This small molecule binds to this protein.
Small molecule (SMILES): Nc1ncnc2c1ncn2[C@@H]1O[C@H](CN2CC#Cc3nc4c(N)ncnc4n3[C@@H]3O[C@H](CNC(=O)CC(=O)NCC2)[C@@H](O)[C@H]3O)[C@@H](O)[C@H]1O

Sequence of chain 3.A:
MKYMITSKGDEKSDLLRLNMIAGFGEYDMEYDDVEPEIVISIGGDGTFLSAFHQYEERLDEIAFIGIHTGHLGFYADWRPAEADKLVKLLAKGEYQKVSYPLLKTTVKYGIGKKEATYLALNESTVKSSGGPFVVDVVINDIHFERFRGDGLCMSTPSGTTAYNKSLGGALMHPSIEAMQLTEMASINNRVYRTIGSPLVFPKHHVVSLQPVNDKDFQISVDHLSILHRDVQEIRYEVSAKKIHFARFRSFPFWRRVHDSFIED

Binding-site contacts:
Ligand atom C1 contacts residue ILE187 of chain 2.A at 3.5 Å (hydrophobic).
Ligand atom O6 contacts residue ASP222 of chain 3.A at 3.6 Å (salt-bridge).
Ligand atom C26 contacts residue GLU123 of chain 3.A at 3.5 Å.
Ligand atom C16 contacts residue ASP45 of chain 3.A at 3.2 Å.
Ligand atom C27 contacts residue GLU123 of chain 3.A at 3.3 Å.
Ligand atom C20 contacts residue ALA162 of chain 3.A at 3.6 Å (hydrophobic).
Ligand atom N10 contacts residue THR161 of chain 3.A at 3.7 Å.
Ligand atom C4 contacts residue TYR163 of chain 3.A at 3.3 Å (hydrophobic).
Ligand atom C22 contacts residue ASP45 of chain 3.A at 3.5 Å.
Ligand atom C1 contacts residue SER166 of chain 3.A at 3.3 Å.
Ligand atom O2 contacts residue ILE187 of chain 2.A at 3.6 Å.
Ligand atom N contacts residue TYR163 of chain 3.A at 3.4 Å.
Ligand atom N1 contacts residue TYR163 of chain 3.A at 3.6 Å.
Ligand atom O7 contacts residue ASN122 of chain 3.A at 3.2 Å (h-bond).
Ligand atom O6 contacts residue GLU123 of chain 3.A at 2.8 Å (salt-bridge).
Ligand atom N10 contacts residue TYR75 of chain 3.A at 3.4 Å (h-bond).
Ligand atom C20 contacts residue THR161 of chain 3.A at 3.5 Å.
Ligand atom N8 contacts residue ASP45 of chain 3.A at 3.3 Å (salt-bridge).
Ligand atom O7 contacts residue ALA162 of chain 3.A at 3.2 Å.
Ligand atom N11 contacts residue THR161 of chain 3.A at 2.5 Å (h-bond).
Ligand atom N11 contacts residue ALA162 of chain 3.A at 3.6 Å.
Ligand atom O7 contacts residue GLU123 of chain 3.A at 2.4 Å (salt-bridge).
Ligand atom C2 contacts residue TYR163 of chain 3.A at 3.6 Å (hydrophobic).
Ligand atom C21 contacts residue PHE74 of chain 3.A at 3.7 Å (hydrophobic).
Ligand atom C23 contacts residue ASP45 of chain 3.A at 3.5 Å.
Ligand atom N10 contacts residue ASN122 of chain 3.A at 3.1 Å (h-bond).
Ligand atom O4 contacts residue ASP45 of chain 3.A at 2.6 Å (salt-bridge).
Ligand atom N9 contacts residue ASN122 of chain 3.A at 3.1 Å (h-bond).
Ligand atom O5 contacts residue ASN189 of chain 2.A at 3.5 Å (h-bond).
Ligand atom N contacts residue ALA185 of chain 2.A at 2.9 Å (h-bond).
Ligand atom O6 contacts residue ASN122 of chain 3.A at 3.1 Å (h-bond).
Ligand atom O7 contacts residue TYR163 of chain 3.A at 3.5 Å.
Ligand atom N contacts residue ASP150 of chain 2.A at 3.0 Å (salt-bridge).
Ligand atom N1 contacts residue ILE187 of chain 2.A at 3.2 Å.
Ligand atom N11 contacts residue PHE74 of chain 3.A at 3.4 Å.
Ligand atom C contacts residue TYR163 of chain 3.A at 3.3 Å (hydrophobic).
Ligand atom N10 contacts residue SER158 of chain 3.A at 3.0 Å (h-bond).
Ligand atom C18 contacts residue ASP45 of chain 3.A at 3.5 Å.
Ligand atom N1 contacts residue SER166 of chain 3.A at 3.1 Å (h-bond).
Ligand atom C21 contacts residue THR161 of chain 3.A at 3.2 Å.

Sequence of chain 2.A:
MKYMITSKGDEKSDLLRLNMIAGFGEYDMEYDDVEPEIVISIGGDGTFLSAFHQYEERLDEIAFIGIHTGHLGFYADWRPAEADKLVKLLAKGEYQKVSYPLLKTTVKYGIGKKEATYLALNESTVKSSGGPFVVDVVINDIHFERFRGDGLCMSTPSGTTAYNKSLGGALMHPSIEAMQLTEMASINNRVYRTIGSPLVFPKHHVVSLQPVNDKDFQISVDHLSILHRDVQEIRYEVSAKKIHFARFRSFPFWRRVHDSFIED